A protein and the small-molecule ligand that binds it are described below.
Small molecule (SMILES): NC(=O)c1cccc2c(N[C@H](CN3CCC3)c3ccc(Cl)c(C(F)(F)F)c3)ncnc12

Sequence of chain 1.A:
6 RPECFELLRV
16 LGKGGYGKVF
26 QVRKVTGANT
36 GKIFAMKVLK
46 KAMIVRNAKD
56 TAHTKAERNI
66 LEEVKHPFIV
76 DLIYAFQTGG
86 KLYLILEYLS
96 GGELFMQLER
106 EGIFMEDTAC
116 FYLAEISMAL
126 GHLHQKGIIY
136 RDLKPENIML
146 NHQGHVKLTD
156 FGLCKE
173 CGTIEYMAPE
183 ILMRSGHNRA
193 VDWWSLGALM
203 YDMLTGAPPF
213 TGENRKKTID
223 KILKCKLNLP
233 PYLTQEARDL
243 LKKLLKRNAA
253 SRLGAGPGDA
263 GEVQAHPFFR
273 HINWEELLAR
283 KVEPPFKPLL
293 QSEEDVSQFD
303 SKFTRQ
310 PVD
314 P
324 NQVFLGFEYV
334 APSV

Binding-site contacts:
Ligand atom N13 contacts residue LEU91 of chain 1.A at 3.8 Å.
Ligand atom F30 contacts residue GLY19 of chain 1.A at 3.3 Å.
Ligand atom C21 contacts residue LYS42 of chain 1.A at 3.6 Å.
Ligand atom CL28 contacts residue LEU44 of chain 1.A at 3.6 Å.
Ligand atom O12 contacts residue GLU92 of chain 1.A at 3.7 Å.
Ligand atom C22 contacts residue ASP155 of chain 1.A at 3.2 Å.
Ligand atom O12 contacts residue LEU94 of chain 1.A at 3.0 Å (h-bond).
Ligand atom C17 contacts residue VAL24 of chain 1.A at 3.4 Å (hydrophobic).
Ligand atom N23 contacts residue ASP155 of chain 1.A at 2.8 Å (salt-bridge).
Ligand atom C26 contacts residue GLU141 of chain 1.A at 3.2 Å.
Ligand atom C27 contacts residue VAL24 of chain 1.A at 3.6 Å (hydrophobic).
Ligand atom N13 contacts residue GLU92 of chain 1.A at 3.1 Å (salt-bridge).
Ligand atom C2 contacts residue LEU91 of chain 1.A at 3.4 Å (hydrophobic).
Ligand atom C25 contacts residue GLU98 of chain 1.A at 3.6 Å.
Ligand atom C10 contacts residue VAL24 of chain 1.A at 3.7 Å (hydrophobic).
Ligand atom C8 contacts residue VAL24 of chain 1.A at 3.8 Å (hydrophobic).
Ligand atom C5 contacts residue VAL24 of chain 1.A at 3.7 Å (hydrophobic).
Ligand atom F30 contacts residue LYS18 of chain 1.A at 3.3 Å.
Ligand atom C20 contacts residue LYS42 of chain 1.A at 3.3 Å.
Ligand atom F31 contacts residue LYS23 of chain 1.A at 3.3 Å.
Ligand atom F30 contacts residue LYS160 of chain 1.A at 3.7 Å.
Ligand atom C26 contacts residue ASP155 of chain 1.A at 3.2 Å.
Ligand atom F29 contacts residue LYS18 of chain 1.A at 3.4 Å.
Ligand atom C25 contacts residue GLU141 of chain 1.A at 2.5 Å.
Ligand atom F29 contacts residue VAL24 of chain 1.A at 3.2 Å.
Ligand atom C20 contacts residue LEU158 of chain 1.A at 3.6 Å (hydrophobic).
Ligand atom C15 contacts residue ASP155 of chain 1.A at 3.7 Å.
Ligand atom C9 contacts residue VAL24 of chain 1.A at 3.7 Å (hydrophobic).
Ligand atom N3 contacts residue LEU91 of chain 1.A at 3.4 Å.
Ligand atom C18 contacts residue VAL24 of chain 1.A at 3.6 Å (hydrophobic).
Ligand atom F31 contacts residue GLY22 of chain 1.A at 3.5 Å.
Ligand atom C11 contacts residue ALA40 of chain 1.A at 3.3 Å (hydrophobic).
Ligand atom C19 contacts residue LYS42 of chain 1.A at 3.6 Å.
Ligand atom C24 contacts residue ASP155 of chain 1.A at 3.6 Å.
Ligand atom F31 contacts residue VAL24 of chain 1.A at 3.6 Å.
Ligand atom O12 contacts residue ALA40 of chain 1.A at 3.2 Å.
Ligand atom N13 contacts residue ALA40 of chain 1.A at 3.4 Å.
Ligand atom F29 contacts residue GLY17 of chain 1.A at 3.2 Å.
Ligand atom F30 contacts residue GLY22 of chain 1.A at 3.6 Å.
Ligand atom O12 contacts residue TYR93 of chain 1.A at 3.5 Å.